Sequence of chain 1.B:
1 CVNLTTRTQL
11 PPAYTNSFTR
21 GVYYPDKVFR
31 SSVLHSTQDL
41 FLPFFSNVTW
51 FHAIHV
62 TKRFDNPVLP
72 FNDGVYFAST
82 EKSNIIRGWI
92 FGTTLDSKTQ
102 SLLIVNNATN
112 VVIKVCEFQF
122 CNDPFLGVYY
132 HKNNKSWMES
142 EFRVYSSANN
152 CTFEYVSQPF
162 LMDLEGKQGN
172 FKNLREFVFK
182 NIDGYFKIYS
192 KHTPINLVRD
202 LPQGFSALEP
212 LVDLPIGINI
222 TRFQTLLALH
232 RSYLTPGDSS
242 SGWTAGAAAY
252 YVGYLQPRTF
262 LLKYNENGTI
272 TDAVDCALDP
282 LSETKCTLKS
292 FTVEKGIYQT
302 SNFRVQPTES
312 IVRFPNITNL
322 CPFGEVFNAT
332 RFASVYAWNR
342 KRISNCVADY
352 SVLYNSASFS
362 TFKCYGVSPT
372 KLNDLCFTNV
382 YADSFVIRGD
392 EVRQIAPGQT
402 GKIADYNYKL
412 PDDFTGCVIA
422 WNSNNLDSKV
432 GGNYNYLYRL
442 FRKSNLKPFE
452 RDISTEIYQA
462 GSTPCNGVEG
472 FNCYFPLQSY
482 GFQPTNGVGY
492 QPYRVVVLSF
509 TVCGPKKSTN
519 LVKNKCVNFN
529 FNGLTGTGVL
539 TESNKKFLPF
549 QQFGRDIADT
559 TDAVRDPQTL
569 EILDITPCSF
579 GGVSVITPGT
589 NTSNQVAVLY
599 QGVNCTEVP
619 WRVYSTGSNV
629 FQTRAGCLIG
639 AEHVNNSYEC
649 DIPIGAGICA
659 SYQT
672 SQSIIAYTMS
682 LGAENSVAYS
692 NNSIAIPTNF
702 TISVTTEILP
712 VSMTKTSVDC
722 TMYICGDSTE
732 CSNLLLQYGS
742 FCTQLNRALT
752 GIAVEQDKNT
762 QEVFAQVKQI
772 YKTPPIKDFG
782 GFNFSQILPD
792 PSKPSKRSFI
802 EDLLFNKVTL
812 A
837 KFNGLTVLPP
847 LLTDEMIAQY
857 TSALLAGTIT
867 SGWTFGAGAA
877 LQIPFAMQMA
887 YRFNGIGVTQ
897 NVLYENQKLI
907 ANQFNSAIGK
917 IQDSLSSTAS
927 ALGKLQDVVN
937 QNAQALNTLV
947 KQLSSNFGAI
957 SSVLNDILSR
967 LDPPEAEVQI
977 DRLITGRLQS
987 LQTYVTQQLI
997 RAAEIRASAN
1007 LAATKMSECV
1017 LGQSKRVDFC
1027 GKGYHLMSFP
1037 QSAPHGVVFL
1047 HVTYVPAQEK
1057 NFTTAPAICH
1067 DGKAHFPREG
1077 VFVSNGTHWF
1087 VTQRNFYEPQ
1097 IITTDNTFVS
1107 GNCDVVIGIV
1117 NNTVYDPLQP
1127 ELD

A small-molecule ligand and the protein it binds are described below.
Small molecule (SMILES): CC(=O)N[C@H]1[C@H](O[C@H]2[C@H](O)[C@@H](NC(C)=O)CO[C@@H]2CO)O[C@H](CO)[C@@H](O)[C@@H]1O

Binding-site contacts:
Ligand atom C2 contacts residue ASN700 of chain 1.B at 2.4 Å.
Ligand atom C5 contacts residue LEU905 of chain 1.B at 3.9 Å (hydrophobic).
Ligand atom C1 contacts residue ASN700 of chain 1.B at 1.4 Å.
Ligand atom C3 contacts residue ASN700 of chain 1.B at 3.7 Å.
Ligand atom C7 contacts residue ASN700 of chain 1.B at 3.2 Å.
Ligand atom C5 contacts residue ASN700 of chain 1.B at 3.6 Å.
Ligand atom C8 contacts residue ASN700 of chain 1.B at 4.0 Å.
Ligand atom C5 contacts residue GLN909 of chain 1.B at 4.2 Å.
Ligand atom C3 contacts residue LEU905 of chain 1.B at 4.5 Å (hydrophobic).
Ligand atom C1 contacts residue LEU905 of chain 1.B at 4.3 Å (hydrophobic).
Ligand atom C4 contacts residue ASN700 of chain 1.B at 4.1 Å.
Ligand atom O6 contacts residue GLN909 of chain 1.B at 4.5 Å.
Ligand atom O4 contacts residue LEU905 of chain 1.B at 4.1 Å.
Ligand atom O5 contacts residue ASN700 of chain 1.B at 2.3 Å (h-bond).
Ligand atom C6 contacts residue GLN909 of chain 1.B at 3.6 Å.
Ligand atom C6 contacts residue LEU905 of chain 1.B at 4.1 Å (hydrophobic).
Ligand atom C8 contacts residue LEU905 of chain 1.B at 3.5 Å (hydrophobic).
Ligand atom C4 contacts residue LEU905 of chain 1.B at 4.5 Å (hydrophobic).
Ligand atom N2 contacts residue ASN700 of chain 1.B at 2.5 Å (h-bond).
Ligand atom O5 contacts residue GLN909 of chain 1.B at 4.3 Å.
Ligand atom O7 contacts residue ASN700 of chain 1.B at 3.9 Å.